Sequence of chain 1.C:
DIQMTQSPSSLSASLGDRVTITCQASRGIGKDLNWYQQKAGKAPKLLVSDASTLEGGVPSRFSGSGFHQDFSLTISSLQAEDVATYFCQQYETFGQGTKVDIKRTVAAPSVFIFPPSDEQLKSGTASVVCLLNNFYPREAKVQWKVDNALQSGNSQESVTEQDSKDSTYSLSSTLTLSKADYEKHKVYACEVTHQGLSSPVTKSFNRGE

Sequence of chain 1.A:
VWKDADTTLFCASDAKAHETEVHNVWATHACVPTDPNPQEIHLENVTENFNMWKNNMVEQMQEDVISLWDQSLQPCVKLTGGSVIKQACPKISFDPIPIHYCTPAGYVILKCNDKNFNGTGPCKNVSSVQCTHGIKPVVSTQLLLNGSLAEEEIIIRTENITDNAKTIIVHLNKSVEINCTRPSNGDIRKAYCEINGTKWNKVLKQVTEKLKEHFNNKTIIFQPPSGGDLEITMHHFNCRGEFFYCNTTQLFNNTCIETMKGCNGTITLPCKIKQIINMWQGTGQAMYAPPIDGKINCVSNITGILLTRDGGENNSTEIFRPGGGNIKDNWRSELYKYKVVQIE

This protein binds this small molecule.
Small molecule (SMILES): CC(=O)N[C@@H]1[C@@H](O)[C@H](O)[C@@H](CO)O[C@H]1O

Binding-site contacts:
Ligand atom C2 contacts residue ASP32 of chain 1.C at 3.3 Å.
Ligand atom C3 contacts residue ASN160 of chain 1.A at 3.8 Å.
Ligand atom C1 contacts residue TYR91 of chain 1.C at 4.0 Å (hydrophobic).
Ligand atom O5 contacts residue GLU159 of chain 1.A at 3.8 Å.
Ligand atom C8 contacts residue THR162 of chain 1.A at 3.4 Å.
Ligand atom C7 contacts residue ILE29 of chain 1.C at 3.9 Å (hydrophobic).
Ligand atom O7 contacts residue GLN90 of chain 1.C at 3.6 Å.
Ligand atom O5 contacts residue ASP32 of chain 1.C at 4.1 Å.
Ligand atom C7 contacts residue ASN160 of chain 1.A at 3.8 Å.
Ligand atom C1 contacts residue GLU159 of chain 1.A at 4.3 Å.
Ligand atom O3 contacts residue ILE29 of chain 1.C at 3.5 Å.
Ligand atom O3 contacts residue GLY30 of chain 1.C at 3.6 Å (h-bond).
Ligand atom C8 contacts residue GLY28 of chain 1.C at 4.2 Å.
Ligand atom C3 contacts residue ASP32 of chain 1.C at 3.8 Å.
Ligand atom C1 contacts residue ASN160 of chain 1.A at 1.4 Å.
Ligand atom C5 contacts residue ASN160 of chain 1.A at 3.5 Å.
Ligand atom N2 contacts residue ILE29 of chain 1.C at 3.6 Å (h-bond).
Ligand atom C2 contacts residue ASN160 of chain 1.A at 2.4 Å.
Ligand atom C7 contacts residue ASP32 of chain 1.C at 3.6 Å.
Ligand atom O7 contacts residue TYR91 of chain 1.C at 3.3 Å (h-bond).
Ligand atom N2 contacts residue ASP32 of chain 1.C at 2.6 Å (salt-bridge).
Ligand atom C5 contacts residue ASP32 of chain 1.C at 4.3 Å.
Ligand atom C7 contacts residue THR162 of chain 1.A at 3.8 Å.
Ligand atom O7 contacts residue ILE29 of chain 1.C at 4.0 Å.
Ligand atom C7 contacts residue TYR91 of chain 1.C at 3.5 Å (hydrophobic).
Ligand atom C2 contacts residue TYR91 of chain 1.C at 4.3 Å (hydrophobic).
Ligand atom N2 contacts residue TYR91 of chain 1.C at 3.4 Å (h-bond).
Ligand atom O4 contacts residue GLY30 of chain 1.C at 4.1 Å.
Ligand atom C8 contacts residue ASN160 of chain 1.A at 4.1 Å.
Ligand atom C8 contacts residue ILE29 of chain 1.C at 4.4 Å (hydrophobic).
Ligand atom C3 contacts residue GLY30 of chain 1.C at 4.1 Å.
Ligand atom O5 contacts residue ASN160 of chain 1.A at 2.2 Å (h-bond).
Ligand atom O7 contacts residue THR162 of chain 1.A at 3.7 Å.
Ligand atom C2 contacts residue ILE29 of chain 1.C at 4.4 Å (hydrophobic).
Ligand atom O3 contacts residue GLY28 of chain 1.C at 4.2 Å.
Ligand atom C4 contacts residue ASN160 of chain 1.A at 4.0 Å.
Ligand atom C3 contacts residue ILE29 of chain 1.C at 3.8 Å (hydrophobic).
Ligand atom O7 contacts residue ASP32 of chain 1.C at 3.8 Å.
Ligand atom C1 contacts residue ASP32 of chain 1.C at 3.1 Å.
Ligand atom N2 contacts residue ASN160 of chain 1.A at 3.1 Å (h-bond).